The small molecule below binds the protein below.
Small molecule (SMILES): O=C(CCl)c1c[nH]c2ccccc12

Sequence of chain 1.B:
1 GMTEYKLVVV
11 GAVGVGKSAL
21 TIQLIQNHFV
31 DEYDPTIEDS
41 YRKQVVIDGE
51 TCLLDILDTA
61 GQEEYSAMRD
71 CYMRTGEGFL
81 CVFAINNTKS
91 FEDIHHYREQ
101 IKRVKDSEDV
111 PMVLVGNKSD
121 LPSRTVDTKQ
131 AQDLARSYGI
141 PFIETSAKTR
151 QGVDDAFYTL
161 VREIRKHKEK

Sequence of chain 1.A:
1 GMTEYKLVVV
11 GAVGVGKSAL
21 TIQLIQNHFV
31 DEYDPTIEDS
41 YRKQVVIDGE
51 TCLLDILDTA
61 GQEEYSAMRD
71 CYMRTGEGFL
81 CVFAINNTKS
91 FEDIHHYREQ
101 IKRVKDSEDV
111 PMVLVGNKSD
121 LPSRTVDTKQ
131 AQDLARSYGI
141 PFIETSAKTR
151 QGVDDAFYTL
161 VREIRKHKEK

Binding-site contacts:
Ligand atom CAK contacts residue ASP55 of chain 1.B at 3.4 Å.
Ligand atom OAJ contacts residue CYS71 of chain 1.A at 2.8 Å (h-bond).
Ligand atom CAQ contacts residue VAL8 of chain 1.B at 3.4 Å (hydrophobic).
Ligand atom CAQ contacts residue GLY76 of chain 1.B at 3.8 Å.
Ligand atom CAM contacts residue SER40 of chain 1.B at 3.9 Å.
Ligand atom CAS contacts residue LYS6 of chain 1.B at 4.2 Å.
Ligand atom CAM contacts residue ASP55 of chain 1.B at 3.9 Å.
Ligand atom CAS contacts residue ASP55 of chain 1.B at 3.4 Å.
Ligand atom NAL contacts residue ARG74 of chain 1.A at 3.9 Å.
Ligand atom CAS contacts residue LEU7 of chain 1.B at 3.8 Å (hydrophobic).
Ligand atom CAQ contacts residue TYR72 of chain 1.B at 3.7 Å (hydrophobic).
Ligand atom CAN contacts residue LEU57 of chain 1.B at 4.2 Å (hydrophobic).
Ligand atom CAM contacts residue THR75 of chain 1.A at 4.1 Å.
Ligand atom NAL contacts residue ASP55 of chain 1.B at 2.8 Å (salt-bridge).
Ligand atom NAL contacts residue SER40 of chain 1.B at 3.6 Å.
Ligand atom CAH contacts residue THR75 of chain 1.A at 4.2 Å.
Ligand atom CAR contacts residue LEU7 of chain 1.B at 3.4 Å (hydrophobic).
Ligand atom CAH contacts residue CYS71 of chain 1.A at 1.8 Å (hydrophobic).
Ligand atom CAP contacts residue THR75 of chain 1.B at 3.6 Å.
Ligand atom CAK contacts residue LEU57 of chain 1.B at 4.1 Å (hydrophobic).
Ligand atom OAJ contacts residue TYR72 of chain 1.B at 3.3 Å.
Ligand atom CAM contacts residue LEU57 of chain 1.B at 4.2 Å (hydrophobic).
Ligand atom CAR contacts residue ASP55 of chain 1.B at 3.9 Å.
Ligand atom CAO contacts residue LEU57 of chain 1.B at 4.2 Å (hydrophobic).
Ligand atom CAN contacts residue CYS71 of chain 1.A at 4.2 Å (hydrophobic).
Ligand atom CAI contacts residue CYS71 of chain 1.A at 2.7 Å (hydrophobic).
Ligand atom CAN contacts residue THR75 of chain 1.A at 3.5 Å.
Ligand atom CAO contacts residue THR75 of chain 1.A at 3.9 Å.
Ligand atom CAR contacts residue VAL8 of chain 1.B at 3.6 Å (hydrophobic).
Ligand atom CAH contacts residue TYR72 of chain 1.B at 3.8 Å (hydrophobic).
Ligand atom CAP contacts residue TYR72 of chain 1.B at 4.1 Å (hydrophobic).
Ligand atom CAS contacts residue LEU57 of chain 1.B at 3.9 Å (hydrophobic).
Ligand atom CAI contacts residue TYR72 of chain 1.B at 3.7 Å (hydrophobic).
Ligand atom CAR contacts residue LYS6 of chain 1.B at 3.7 Å.
Ligand atom OAJ contacts residue THR75 of chain 1.A at 3.4 Å.
Ligand atom CAI contacts residue THR75 of chain 1.A at 3.4 Å.
Ligand atom CAQ contacts residue THR75 of chain 1.B at 3.9 Å.
Ligand atom CAQ contacts residue LEU57 of chain 1.B at 4.2 Å (hydrophobic).
Ligand atom CAM contacts residue ARG74 of chain 1.A at 3.8 Å.
Ligand atom CAR contacts residue LEU57 of chain 1.B at 4.0 Å (hydrophobic).